Binding-site contacts:
Ligand atom O1A contacts residue SER286 of chain 1.A at 2.5 Å (h-bond).
Ligand atom C9 contacts residue GLN351 of chain 1.A at 4.1 Å.
Ligand atom O1B contacts residue SER286 of chain 1.A at 3.6 Å.
Ligand atom C5 contacts residue SER291 of chain 1.A at 3.8 Å.
Ligand atom N5 contacts residue ASN319 of chain 1.A at 3.2 Å (h-bond).
Ligand atom O8 contacts residue GLU288 of chain 1.A at 4.2 Å.
Ligand atom C11 contacts residue TRP322 of chain 1.A at 3.6 Å (hydrophobic).
Ligand atom C11 contacts residue ASN319 of chain 1.A at 4.0 Å.
Ligand atom C6 contacts residue SER289 of chain 1.A at 4.2 Å.
Ligand atom C7 contacts residue TRP322 of chain 1.A at 3.8 Å (hydrophobic).
Ligand atom C5 contacts residue ASN319 of chain 1.A at 3.9 Å.
Ligand atom C8 contacts residue SER289 of chain 1.A at 3.5 Å.
Ligand atom C7 contacts residue SER289 of chain 1.A at 3.9 Å.
Ligand atom O4 contacts residue ASN319 of chain 1.A at 2.7 Å (h-bond).
Ligand atom C9 contacts residue TRP322 of chain 1.A at 4.0 Å (hydrophobic).
Ligand atom O10 contacts residue TRP322 of chain 1.A at 3.8 Å.
Ligand atom C1 contacts residue ASN319 of chain 1.A at 4.0 Å.
Ligand atom C3 contacts residue ASN319 of chain 1.A at 3.8 Å.
Ligand atom C10 contacts residue TRP322 of chain 1.A at 3.8 Å (hydrophobic).
Ligand atom O4 contacts residue ASN320 of chain 1.A at 3.8 Å.
Ligand atom N5 contacts residue SER291 of chain 1.A at 2.8 Å (h-bond).
Ligand atom O1 contacts residue GLU288 of chain 1.A at 3.6 Å.
Ligand atom O1B contacts residue ASN319 of chain 1.A at 3.0 Å (h-bond).
Ligand atom C11 contacts residue SER291 of chain 1.A at 3.5 Å.
Ligand atom C1 contacts residue SER286 of chain 1.A at 3.5 Å.
Ligand atom C11 contacts residue ASN320 of chain 1.A at 3.5 Å.
Ligand atom C10 contacts residue ASN320 of chain 1.A at 4.3 Å.
Ligand atom O7 contacts residue TRP322 of chain 1.A at 4.0 Å.
Ligand atom C10 contacts residue SER291 of chain 1.A at 3.6 Å.
Ligand atom C4 contacts residue ASN319 of chain 1.A at 3.3 Å.
Ligand atom O8 contacts residue SER286 of chain 1.A at 4.0 Å.
Ligand atom O1A contacts residue GLU288 of chain 1.A at 4.1 Å.
Ligand atom C9 contacts residue SER289 of chain 1.A at 3.7 Å.
Ligand atom C4 contacts residue SER291 of chain 1.A at 4.0 Å.
Ligand atom C6 contacts residue SER291 of chain 1.A at 4.2 Å.
Ligand atom C10 contacts residue ASN319 of chain 1.A at 3.9 Å.
Ligand atom O9 contacts residue SER289 of chain 1.A at 4.3 Å.
Ligand atom C11 contacts residue ASN321 of chain 1.A at 3.7 Å.
Ligand atom O1A contacts residue SER289 of chain 1.A at 4.0 Å.
Ligand atom O8 contacts residue SER289 of chain 1.A at 2.7 Å (h-bond).

Sequence of chain 1.A:
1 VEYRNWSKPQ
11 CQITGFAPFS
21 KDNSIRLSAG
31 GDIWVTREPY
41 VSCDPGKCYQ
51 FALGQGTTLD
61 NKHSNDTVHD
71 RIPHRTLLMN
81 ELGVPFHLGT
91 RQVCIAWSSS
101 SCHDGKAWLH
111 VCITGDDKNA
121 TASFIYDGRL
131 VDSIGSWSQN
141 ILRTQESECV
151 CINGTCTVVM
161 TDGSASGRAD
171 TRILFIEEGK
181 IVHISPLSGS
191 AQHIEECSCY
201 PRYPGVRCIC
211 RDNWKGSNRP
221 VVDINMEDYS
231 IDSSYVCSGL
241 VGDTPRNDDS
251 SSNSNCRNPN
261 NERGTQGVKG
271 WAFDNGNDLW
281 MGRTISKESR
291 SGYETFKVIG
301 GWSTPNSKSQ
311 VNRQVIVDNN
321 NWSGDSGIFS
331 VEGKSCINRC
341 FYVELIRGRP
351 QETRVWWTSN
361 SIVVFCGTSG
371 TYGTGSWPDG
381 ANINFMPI

A small-molecule ligand and the protein it binds are described below.
Small molecule (SMILES): CC(=O)N[C@H]1[C@H]([C@H](O)[C@H](O)CO)O[C@@](O[C@@H]2[C@@H](O)[C@H](O)O[C@H](CO)[C@@H]2O)(C(=O)O)C[C@@H]1O